Sequence of chain 1.C:
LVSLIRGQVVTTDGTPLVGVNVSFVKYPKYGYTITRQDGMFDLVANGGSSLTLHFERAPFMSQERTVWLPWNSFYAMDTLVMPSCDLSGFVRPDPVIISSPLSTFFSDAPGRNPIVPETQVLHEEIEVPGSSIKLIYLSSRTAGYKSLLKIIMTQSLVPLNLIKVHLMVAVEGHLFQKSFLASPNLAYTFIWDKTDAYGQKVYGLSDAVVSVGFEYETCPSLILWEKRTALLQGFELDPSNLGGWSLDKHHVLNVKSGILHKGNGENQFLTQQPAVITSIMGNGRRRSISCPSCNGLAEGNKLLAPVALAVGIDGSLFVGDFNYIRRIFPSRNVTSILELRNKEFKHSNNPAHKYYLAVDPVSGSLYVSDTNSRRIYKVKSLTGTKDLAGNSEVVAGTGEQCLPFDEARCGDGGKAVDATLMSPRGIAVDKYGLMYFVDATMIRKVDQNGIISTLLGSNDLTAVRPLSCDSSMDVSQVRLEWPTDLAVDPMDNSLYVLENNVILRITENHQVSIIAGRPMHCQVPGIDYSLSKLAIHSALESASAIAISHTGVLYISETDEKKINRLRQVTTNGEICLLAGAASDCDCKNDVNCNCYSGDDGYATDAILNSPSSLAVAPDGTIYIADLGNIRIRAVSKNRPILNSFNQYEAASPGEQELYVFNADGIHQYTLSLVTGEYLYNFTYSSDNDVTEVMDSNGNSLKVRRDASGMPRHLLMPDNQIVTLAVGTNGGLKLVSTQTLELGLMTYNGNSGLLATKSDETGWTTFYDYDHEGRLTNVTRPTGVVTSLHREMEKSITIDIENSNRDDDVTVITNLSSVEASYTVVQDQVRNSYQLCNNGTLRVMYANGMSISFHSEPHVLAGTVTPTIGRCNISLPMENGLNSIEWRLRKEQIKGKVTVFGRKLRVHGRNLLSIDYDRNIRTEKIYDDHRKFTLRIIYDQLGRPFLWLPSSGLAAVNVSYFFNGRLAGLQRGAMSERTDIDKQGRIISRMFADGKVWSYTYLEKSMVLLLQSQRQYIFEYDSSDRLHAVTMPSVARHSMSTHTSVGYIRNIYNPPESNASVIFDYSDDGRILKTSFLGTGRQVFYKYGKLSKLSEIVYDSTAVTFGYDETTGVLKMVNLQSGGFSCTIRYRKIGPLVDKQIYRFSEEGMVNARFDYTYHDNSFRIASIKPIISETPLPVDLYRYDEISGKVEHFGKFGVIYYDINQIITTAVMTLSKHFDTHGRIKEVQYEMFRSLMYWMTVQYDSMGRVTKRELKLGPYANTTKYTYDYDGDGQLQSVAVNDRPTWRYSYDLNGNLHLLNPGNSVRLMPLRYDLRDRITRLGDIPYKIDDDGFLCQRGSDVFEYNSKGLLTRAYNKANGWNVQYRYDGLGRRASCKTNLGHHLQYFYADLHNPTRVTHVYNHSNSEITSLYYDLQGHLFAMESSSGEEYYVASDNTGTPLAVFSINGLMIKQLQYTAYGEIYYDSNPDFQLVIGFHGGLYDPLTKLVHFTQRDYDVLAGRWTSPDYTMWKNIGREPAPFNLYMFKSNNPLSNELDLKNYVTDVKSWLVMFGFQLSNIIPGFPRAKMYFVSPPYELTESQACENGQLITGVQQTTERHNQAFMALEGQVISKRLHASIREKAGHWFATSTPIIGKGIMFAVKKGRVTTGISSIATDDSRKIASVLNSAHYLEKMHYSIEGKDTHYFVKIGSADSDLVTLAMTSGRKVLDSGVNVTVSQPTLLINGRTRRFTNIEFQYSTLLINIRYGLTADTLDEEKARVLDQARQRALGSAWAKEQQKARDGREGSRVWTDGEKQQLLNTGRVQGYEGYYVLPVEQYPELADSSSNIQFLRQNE

Binding-site contacts:
Ligand atom C7 contacts residue ILE37 of chain 1.C at 4.5 Å (hydrophobic).
Ligand atom C5 contacts residue SER26 of chain 1.C at 3.6 Å.
Ligand atom C6 contacts residue SER26 of chain 1.C at 3.5 Å.
Ligand atom C4 contacts residue ASN24 of chain 1.C at 4.2 Å.
Ligand atom C8 contacts residue TYR35 of chain 1.C at 3.9 Å (hydrophobic).
Ligand atom O5 contacts residue SER26 of chain 1.C at 3.0 Å (h-bond).
Ligand atom O7 contacts residue TYR35 of chain 1.C at 3.3 Å.
Ligand atom C1 contacts residue SER26 of chain 1.C at 3.9 Å.
Ligand atom O6 contacts residue SER26 of chain 1.C at 3.9 Å.
Ligand atom C7 contacts residue TYR35 of chain 1.C at 3.8 Å (hydrophobic).
Ligand atom C1 contacts residue GLU59 of chain 1.C at 4.0 Å.
Ligand atom C2 contacts residue ASN24 of chain 1.C at 2.5 Å.
Ligand atom C3 contacts residue ASN24 of chain 1.C at 3.8 Å.
Ligand atom N2 contacts residue ASN24 of chain 1.C at 3.0 Å (h-bond).
Ligand atom C1 contacts residue ASN24 of chain 1.C at 1.4 Å.
Ligand atom O5 contacts residue GLU59 of chain 1.C at 3.7 Å.
Ligand atom C5 contacts residue ASN24 of chain 1.C at 3.6 Å.
Ligand atom O7 contacts residue ASN24 of chain 1.C at 3.2 Å (h-bond).
Ligand atom C7 contacts residue ASN24 of chain 1.C at 3.6 Å.
Ligand atom O6 contacts residue GLU59 of chain 1.C at 4.4 Å.
Ligand atom C1 contacts residue TYR35 of chain 1.C at 4.4 Å (hydrophobic).
Ligand atom C2 contacts residue GLU59 of chain 1.C at 4.5 Å.
Ligand atom O5 contacts residue ASN24 of chain 1.C at 2.3 Å (h-bond).
Ligand atom O7 contacts residue ILE37 of chain 1.C at 3.4 Å.

This protein binds this small molecule.
Small molecule (SMILES): CC(=O)N[C@@H]1[C@@H](O)[C@H](O)[C@@H](CO)O[C@H]1O